Sequence of chain 1.A:
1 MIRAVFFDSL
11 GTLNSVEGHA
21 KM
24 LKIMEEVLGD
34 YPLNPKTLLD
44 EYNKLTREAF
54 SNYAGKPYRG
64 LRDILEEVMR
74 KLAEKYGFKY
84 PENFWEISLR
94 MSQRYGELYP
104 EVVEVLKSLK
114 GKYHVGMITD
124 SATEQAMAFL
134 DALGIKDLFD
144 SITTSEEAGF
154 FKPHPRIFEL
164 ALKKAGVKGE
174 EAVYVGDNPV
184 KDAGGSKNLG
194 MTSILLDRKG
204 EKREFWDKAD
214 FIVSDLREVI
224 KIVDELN

This protein binds this small molecule.
Small molecule (SMILES): CC(=O)c1ccccc1

Binding-site contacts:
Ligand atom C7 contacts residue ILE26 of chain 1.A at 4.1 Å (hydrophobic).
Ligand atom C3 contacts residue PGE1 of chain 1.B at 4.2 Å.
Ligand atom C4 contacts residue SER95 of chain 1.A at 3.6 Å.
Ligand atom C2 contacts residue MET22 of chain 1.A at 4.5 Å (hydrophobic).
Ligand atom C3 contacts residue SER95 of chain 1.A at 3.4 Å.
Ligand atom C8 contacts residue MET22 of chain 1.A at 3.5 Å (hydrophobic).
Ligand atom O1 contacts residue SER91 of chain 1.A at 3.3 Å.
Ligand atom O1 contacts residue MHS23 of chain 1.A at 3.0 Å.
Ligand atom C2 contacts residue SER91 of chain 1.A at 3.7 Å.
Ligand atom C1 contacts residue SER91 of chain 1.A at 4.4 Å.
Ligand atom C3 contacts residue GLN128 of chain 1.A at 3.2 Å.
Ligand atom C6 contacts residue PGE1 of chain 1.B at 3.9 Å.
Ligand atom C1 contacts residue MET22 of chain 1.A at 3.7 Å (hydrophobic).
Ligand atom C4 contacts residue PGE1 of chain 1.B at 3.4 Å.
Ligand atom C6 contacts residue MET22 of chain 1.A at 3.8 Å (hydrophobic).
Ligand atom C7 contacts residue SER91 of chain 1.A at 4.4 Å.
Ligand atom C7 contacts residue MET22 of chain 1.A at 3.5 Å (hydrophobic).
Ligand atom O1 contacts residue MET22 of chain 1.A at 4.0 Å.
Ligand atom O1 contacts residue ILE26 of chain 1.A at 3.1 Å.
Ligand atom C4 contacts residue GLN128 of chain 1.A at 3.3 Å.
Ligand atom C5 contacts residue PGE1 of chain 1.B at 3.2 Å.
Ligand atom C1 contacts residue SER95 of chain 1.A at 4.0 Å.
Ligand atom C5 contacts residue GLN128 of chain 1.A at 4.1 Å.
Ligand atom C2 contacts residue SER95 of chain 1.A at 3.6 Å.
Ligand atom C3 contacts residue SER91 of chain 1.A at 4.3 Å.
Ligand atom C8 contacts residue MHS23 of chain 1.A at 1.4 Å.
Ligand atom C5 contacts residue PHE132 of chain 1.A at 3.8 Å (hydrophobic).
Ligand atom C6 contacts residue SER95 of chain 1.A at 4.2 Å.
Ligand atom C1 contacts residue MHS23 of chain 1.A at 3.9 Å.
Ligand atom C6 contacts residue MHS23 of chain 1.A at 4.2 Å.
Ligand atom C4 contacts residue PHE132 of chain 1.A at 3.8 Å (hydrophobic).
Ligand atom C5 contacts residue SER95 of chain 1.A at 4.0 Å.
Ligand atom C8 contacts residue HIS19 of chain 1.A at 3.6 Å.
Ligand atom C3 contacts residue LEU92 of chain 1.A at 4.1 Å (hydrophobic).
Ligand atom C7 contacts residue MHS23 of chain 1.A at 2.7 Å.
Ligand atom C2 contacts residue GLN128 of chain 1.A at 4.0 Å.